A protein and the small-molecule ligand that binds it are described below.
Small molecule (SMILES): Cc1cn([C@H]2C[C@H](OP(=O)(O)O)[C@@H](COP(=O)(O)O)O2)c(=O)[nH]c1=O

Binding-site contacts:
Ligand atom O4 contacts residue LEU37 of chain 1.A at 3.7 Å.
Ligand atom N3 contacts residue TYR115 of chain 1.A at 3.6 Å.
Ligand atom C5M contacts residue LEU89 of chain 1.A at 3.9 Å (hydrophobic).
Ligand atom C2 contacts residue ASP83 of chain 1.A at 3.8 Å.
Ligand atom P2 contacts residue ARG35 of chain 1.A at 3.1 Å.
Ligand atom O5' contacts residue ARG87 of chain 1.A at 2.6 Å (salt-bridge).
Ligand atom O2 contacts residue ASP83 of chain 1.A at 3.7 Å.
Ligand atom O4 contacts residue TYR115 of chain 1.A at 3.8 Å.
Ligand atom C4 contacts residue TYR115 of chain 1.A at 3.9 Å (hydrophobic).
Ligand atom C5' contacts residue ARG87 of chain 1.A at 3.7 Å.
Ligand atom O4P contacts residue ARG35 of chain 1.A at 3.4 Å (salt-bridge).
Ligand atom O6P contacts residue ARG35 of chain 1.A at 1.9 Å (salt-bridge).
Ligand atom C4 contacts residue LEU89 of chain 1.A at 3.3 Å (hydrophobic).
Ligand atom C5M contacts residue TYR113 of chain 1.A at 3.8 Å (hydrophobic).
Ligand atom O5' contacts residue ARG35 of chain 1.A at 3.7 Å.
Ligand atom C2 contacts residue TYR115 of chain 1.A at 3.7 Å (hydrophobic).
Ligand atom O4' contacts residue ASP83 of chain 1.A at 3.8 Å.
Ligand atom N1 contacts residue ASP83 of chain 1.A at 3.8 Å.
Ligand atom C6 contacts residue ARG87 of chain 1.A at 3.8 Å.
Ligand atom C5M contacts residue LEU36 of chain 1.A at 4.0 Å (hydrophobic).
Ligand atom O2 contacts residue TYR115 of chain 1.A at 3.7 Å.
Ligand atom O4 contacts residue LEU89 of chain 1.A at 3.5 Å.
Ligand atom O6P contacts residue ASP40 of chain 1.A at 3.5 Å (salt-bridge).
Ligand atom C4' contacts residue ARG87 of chain 1.A at 3.5 Å.
Ligand atom C6 contacts residue TYR113 of chain 1.A at 3.9 Å (hydrophobic).
Ligand atom C5 contacts residue TYR113 of chain 1.A at 3.7 Å (hydrophobic).
Ligand atom O6P contacts residue ASP21 of chain 1.A at 3.2 Å (salt-bridge).
Ligand atom O4P contacts residue ASP21 of chain 1.A at 3.8 Å.
Ligand atom C1' contacts residue ASP83 of chain 1.A at 3.9 Å.
Ligand atom O2P contacts residue TYR85 of chain 1.A at 3.9 Å.
Ligand atom C1' contacts residue ARG87 of chain 1.A at 3.9 Å.
Ligand atom O4 contacts residue TYR113 of chain 1.A at 3.7 Å.
Ligand atom P2 contacts residue CA1 of chain 1.B at 3.9 Å.
Ligand atom O6P contacts residue CA1 of chain 1.B at 2.6 Å.
Ligand atom O4P contacts residue ARG87 of chain 1.A at 2.7 Å (salt-bridge).
Ligand atom C5 contacts residue LEU89 of chain 1.A at 3.6 Å (hydrophobic).
Ligand atom O1P contacts residue TYR85 of chain 1.A at 3.5 Å (h-bond).
Ligand atom O4' contacts residue ARG87 of chain 1.A at 2.8 Å (salt-bridge).
Ligand atom C5M contacts residue ARG35 of chain 1.A at 3.8 Å.
Ligand atom P2 contacts residue ARG87 of chain 1.A at 3.7 Å.

Sequence of chain 1.A:
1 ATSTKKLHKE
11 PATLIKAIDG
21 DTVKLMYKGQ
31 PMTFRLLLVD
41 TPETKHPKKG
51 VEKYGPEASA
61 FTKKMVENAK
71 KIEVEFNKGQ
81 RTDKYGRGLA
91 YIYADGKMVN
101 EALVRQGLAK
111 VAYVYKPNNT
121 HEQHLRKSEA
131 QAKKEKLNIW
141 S